Sequence of chain 1.A:
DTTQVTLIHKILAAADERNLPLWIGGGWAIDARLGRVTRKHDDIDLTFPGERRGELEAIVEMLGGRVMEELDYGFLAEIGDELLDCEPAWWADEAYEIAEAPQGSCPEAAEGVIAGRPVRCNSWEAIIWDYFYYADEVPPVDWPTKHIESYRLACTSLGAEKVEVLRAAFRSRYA

Binding-site contacts:
Ligand atom C22 contacts residue GLU96 of chain 1.A at 3.5 Å.
Ligand atom C13 contacts residue AMP1 of chain 1.B at 3.3 Å.
Ligand atom O62 contacts residue TYR82 of chain 1.A at 3.2 Å (h-bond).
Ligand atom N21 contacts residue TYR142 of chain 1.A at 3.9 Å.
Ligand atom N61 contacts residue ILE107 of chain 1.A at 3.5 Å.
Ligand atom O63 contacts residue AMP1 of chain 1.B at 3.5 Å (h-bond).
Ligand atom O51 contacts residue TYR142 of chain 1.A at 3.4 Å.
Ligand atom O23 contacts residue AMP1 of chain 1.B at 2.7 Å (h-bond).
Ligand atom N32 contacts residue ASP139 of chain 1.A at 3.0 Å (salt-bridge).
Ligand atom N61 contacts residue ALA108 of chain 1.A at 3.0 Å (h-bond).
Ligand atom C61 contacts residue GLU96 of chain 1.A at 3.5 Å.
Ligand atom C12 contacts residue TYR82 of chain 1.A at 3.8 Å (hydrophobic).
Ligand atom C53 contacts residue TYR82 of chain 1.A at 3.8 Å (hydrophobic).
Ligand atom C11 contacts residue ASP139 of chain 1.A at 3.3 Å.
Ligand atom C61 contacts residue ALA108 of chain 1.A at 3.5 Å (hydrophobic).
Ligand atom O51 contacts residue ASP139 of chain 1.A at 3.3 Å (salt-bridge).
Ligand atom C61 contacts residue GLU109 of chain 1.A at 3.8 Å.
Ligand atom C32 contacts residue GLU96 of chain 1.A at 3.2 Å.
Ligand atom C51 contacts residue GLU96 of chain 1.A at 3.8 Å.
Ligand atom C63 contacts residue AMP1 of chain 1.B at 3.7 Å.
Ligand atom C22 contacts residue ASP139 of chain 1.A at 3.4 Å.
Ligand atom N12 contacts residue ASP54 of chain 1.A at 2.8 Å (salt-bridge).
Ligand atom C62 contacts residue AMP1 of chain 1.B at 3.9 Å.
Ligand atom O53 contacts residue AMP1 of chain 1.B at 3.3 Å.
Ligand atom C42 contacts residue ASP139 of chain 1.A at 3.6 Å.
Ligand atom C52 contacts residue TYR82 of chain 1.A at 3.7 Å (hydrophobic).
Ligand atom O52 contacts residue AMP1 of chain 1.B at 3.6 Å.
Ligand atom C32 contacts residue ASP139 of chain 1.A at 3.5 Å.
Ligand atom C12 contacts residue ASP94 of chain 1.A at 3.1 Å.
Ligand atom N12 contacts residue ASP94 of chain 1.A at 2.7 Å (salt-bridge).
Ligand atom C11 contacts residue TYR142 of chain 1.A at 3.6 Å (hydrophobic).
Ligand atom N61 contacts residue GLU96 of chain 1.A at 2.7 Å (salt-bridge).
Ligand atom N33 contacts residue ASP52 of chain 1.A at 2.8 Å (salt-bridge).
Ligand atom O23 contacts residue ASP52 of chain 1.A at 3.7 Å.
Ligand atom C33 contacts residue ASP94 of chain 1.A at 3.7 Å.
Ligand atom N61 contacts residue GLU109 of chain 1.A at 3.6 Å.
Ligand atom C23 contacts residue AMP1 of chain 1.B at 3.6 Å.
Ligand atom C21 contacts residue TYR142 of chain 1.A at 3.5 Å (hydrophobic).
Ligand atom N32 contacts residue GLU96 of chain 1.A at 2.6 Å (salt-bridge).
Ligand atom O23 contacts residue ASP54 of chain 1.A at 3.0 Å (salt-bridge).

The small molecule below binds the protein below.
Small molecule (SMILES): NC[C@H]1O[C@H](O[C@H]2[C@H](O)[C@@H](O[C@H]3O[C@H](CO)[C@@H](O)[C@H](N)[C@H]3O)[C@H](N)C[C@@H]2N)[C@H](N)C[C@@H]1O